Sequence of chain 2.H:
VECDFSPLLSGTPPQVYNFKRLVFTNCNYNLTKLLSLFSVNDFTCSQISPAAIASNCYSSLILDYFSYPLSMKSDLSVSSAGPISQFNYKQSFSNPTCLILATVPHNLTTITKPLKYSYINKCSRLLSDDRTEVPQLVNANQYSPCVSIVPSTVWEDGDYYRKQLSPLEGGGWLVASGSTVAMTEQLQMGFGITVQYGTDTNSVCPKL

Binding-site contacts:
Ligand atom C1 contacts residue ASN191 of chain 2.G at 1.4 Å.
Ligand atom C8 contacts residue GLU170 of chain 2.H at 3.6 Å.
Ligand atom C6 contacts residue ASP194 of chain 2.G at 3.2 Å.
Ligand atom O5 contacts residue ASN191 of chain 2.G at 2.3 Å (h-bond).
Ligand atom C5 contacts residue THR193 of chain 2.G at 3.9 Å.
Ligand atom O5 contacts residue THR193 of chain 2.G at 4.0 Å.
Ligand atom N2 contacts residue GLU170 of chain 2.H at 4.0 Å.
Ligand atom C8 contacts residue TRP169 of chain 2.H at 4.3 Å (hydrophobic).
Ligand atom O7 contacts residue THR193 of chain 2.G at 4.4 Å.
Ligand atom C8 contacts residue ASP150 of chain 2.G at 4.5 Å.
Ligand atom C2 contacts residue TRP169 of chain 2.H at 4.3 Å (hydrophobic).
Ligand atom N2 contacts residue ILE156 of chain 2.G at 4.2 Å.
Ligand atom C5 contacts residue TRP169 of chain 2.H at 4.5 Å (hydrophobic).
Ligand atom C6 contacts residue TRP169 of chain 2.H at 4.2 Å (hydrophobic).
Ligand atom C3 contacts residue ASN191 of chain 2.G at 3.8 Å.
Ligand atom O3 contacts residue TRP169 of chain 2.H at 4.4 Å.
Ligand atom O7 contacts residue LYS229 of chain 2.G at 3.6 Å.
Ligand atom C5 contacts residue ASN191 of chain 2.G at 3.6 Å.
Ligand atom O6 contacts residue ASP173 of chain 2.H at 4.1 Å.
Ligand atom C1 contacts residue THR193 of chain 2.G at 3.9 Å.
Ligand atom O2 contacts residue TRP169 of chain 2.H at 3.4 Å.
Ligand atom C8 contacts residue ASN191 of chain 2.G at 4.3 Å.
Ligand atom C6 contacts residue THR193 of chain 2.G at 4.4 Å.
Ligand atom C7 contacts residue ASN191 of chain 2.G at 3.1 Å.
Ligand atom N2 contacts residue ASN191 of chain 2.G at 2.9 Å (h-bond).
Ligand atom O6 contacts residue ASP194 of chain 2.G at 3.6 Å.
Ligand atom O7 contacts residue GLU170 of chain 2.H at 4.0 Å.
Ligand atom O5 contacts residue TRP169 of chain 2.H at 3.8 Å.
Ligand atom C7 contacts residue GLU170 of chain 2.H at 3.7 Å.
Ligand atom O7 contacts residue ASN191 of chain 2.G at 3.0 Å (h-bond).
Ligand atom O7 contacts residue THR227 of chain 2.G at 4.4 Å.
Ligand atom C2 contacts residue ASN191 of chain 2.G at 2.4 Å.
Ligand atom C4 contacts residue ASN191 of chain 2.G at 4.2 Å.
Ligand atom O3 contacts residue TRP169 of chain 2.H at 4.0 Å.
Ligand atom C7 contacts residue ILE156 of chain 2.G at 4.2 Å (hydrophobic).
Ligand atom O3 contacts residue GLU170 of chain 2.H at 3.7 Å.
Ligand atom C8 contacts residue ILE156 of chain 2.G at 4.0 Å (hydrophobic).

Sequence of chain 2.G:
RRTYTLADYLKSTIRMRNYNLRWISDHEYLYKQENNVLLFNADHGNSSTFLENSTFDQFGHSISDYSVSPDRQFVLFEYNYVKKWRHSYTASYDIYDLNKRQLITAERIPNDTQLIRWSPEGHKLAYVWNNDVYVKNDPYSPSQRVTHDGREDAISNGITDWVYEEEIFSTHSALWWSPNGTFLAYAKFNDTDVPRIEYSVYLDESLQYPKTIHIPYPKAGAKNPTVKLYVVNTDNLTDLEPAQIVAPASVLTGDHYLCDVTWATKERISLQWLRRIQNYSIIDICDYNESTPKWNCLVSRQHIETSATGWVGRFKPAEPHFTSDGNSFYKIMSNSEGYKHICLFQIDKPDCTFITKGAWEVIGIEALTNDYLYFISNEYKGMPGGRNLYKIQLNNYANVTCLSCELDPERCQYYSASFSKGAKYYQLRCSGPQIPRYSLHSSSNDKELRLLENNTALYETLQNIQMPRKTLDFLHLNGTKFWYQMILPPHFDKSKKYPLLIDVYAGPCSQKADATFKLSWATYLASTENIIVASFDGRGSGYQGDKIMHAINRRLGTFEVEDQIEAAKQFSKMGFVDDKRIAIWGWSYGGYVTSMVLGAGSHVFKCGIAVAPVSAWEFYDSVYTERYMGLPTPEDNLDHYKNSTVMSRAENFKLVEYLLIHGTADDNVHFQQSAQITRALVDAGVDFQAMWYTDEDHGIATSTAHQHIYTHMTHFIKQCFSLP

A small-molecule ligand and the protein it binds are described below.
Small molecule (SMILES): CC(=O)N[C@H]1[C@H](O[C@H]2[C@H](O)[C@@H](NC(C)=O)CO[C@@H]2CO)O[C@H](CO)[C@@H](O[C@@H]2O[C@H](CO)[C@@H](O)[C@H](O)[C@@H]2O)[C@@H]1O